A small-molecule ligand and the protein it binds are described below.
Small molecule (SMILES): CCOc1ccccc1CN1C(=O)[C@@H](O)c2cc(Br)ccc21

Sequence of chain 2.A:
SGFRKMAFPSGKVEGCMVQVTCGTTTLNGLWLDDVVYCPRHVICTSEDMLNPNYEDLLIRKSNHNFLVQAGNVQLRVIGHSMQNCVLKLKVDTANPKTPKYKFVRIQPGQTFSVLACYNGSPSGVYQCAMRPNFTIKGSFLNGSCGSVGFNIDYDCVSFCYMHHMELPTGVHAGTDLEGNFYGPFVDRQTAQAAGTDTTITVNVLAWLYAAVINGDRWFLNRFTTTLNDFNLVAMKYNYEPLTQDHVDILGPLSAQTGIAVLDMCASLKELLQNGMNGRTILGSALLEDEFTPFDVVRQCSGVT

Binding-site contacts:
Ligand atom N contacts residue CYS145 of chain 2.A at 3.4 Å (h-bond).
Ligand atom C8 contacts residue ASN142 of chain 2.A at 3.5 Å.
Ligand atom C13 contacts residue HIS41 of chain 2.A at 3.8 Å.
Ligand atom C contacts residue GLN189 of chain 2.A at 3.3 Å.
Ligand atom C5 contacts residue CYS145 of chain 2.A at 2.7 Å (hydrophobic).
Ligand atom C12 contacts residue SER144 of chain 2.A at 3.5 Å.
Ligand atom C14 contacts residue MET165 of chain 2.A at 3.7 Å (hydrophobic).
Ligand atom O contacts residue MET49 of chain 2.A at 4.0 Å.
Ligand atom C1 contacts residue GLN189 of chain 2.A at 3.1 Å.
Ligand atom C contacts residue SER46 of chain 2.A at 3.5 Å.
Ligand atom C5 contacts residue HIS41 of chain 2.A at 3.4 Å.
Ligand atom C11 contacts residue LEU141 of chain 2.A at 3.9 Å (hydrophobic).
Ligand atom C7 contacts residue ASN142 of chain 2.A at 3.9 Å.
Ligand atom C12 contacts residue CYS145 of chain 2.A at 3.1 Å (hydrophobic).
Ligand atom C10 contacts residue GLU166 of chain 2.A at 3.9 Å.
Ligand atom C12 contacts residue HIS163 of chain 2.A at 4.1 Å.
Ligand atom BR contacts residue HIS163 of chain 2.A at 3.9 Å.
Ligand atom C16 contacts residue MET49 of chain 2.A at 3.8 Å (hydrophobic).
Ligand atom C12 contacts residue LEU141 of chain 2.A at 3.6 Å (hydrophobic).
Ligand atom C8 contacts residue CYS145 of chain 2.A at 3.3 Å (hydrophobic).
Ligand atom BR contacts residue PHE140 of chain 2.A at 3.1 Å.
Ligand atom O1 contacts residue CYS145 of chain 2.A at 3.4 Å (h-bond).
Ligand atom N contacts residue ASN142 of chain 2.A at 3.6 Å (h-bond).
Ligand atom O2 contacts residue SER144 of chain 2.A at 3.4 Å (h-bond).
Ligand atom BR contacts residue GLU166 of chain 2.A at 3.7 Å.
Ligand atom C14 contacts residue MET49 of chain 2.A at 3.8 Å (hydrophobic).
Ligand atom C14 contacts residue HIS164 of chain 2.A at 3.5 Å.
Ligand atom O1 contacts residue HIS41 of chain 2.A at 2.8 Å (h-bond).
Ligand atom O2 contacts residue GLY143 of chain 2.A at 3.0 Å (h-bond).
Ligand atom C15 contacts residue MET49 of chain 2.A at 3.6 Å (hydrophobic).
Ligand atom C2 contacts residue MET49 of chain 2.A at 4.1 Å (hydrophobic).
Ligand atom BR contacts residue SER144 of chain 2.A at 3.9 Å.
Ligand atom C7 contacts residue CYS145 of chain 2.A at 2.5 Å (hydrophobic).
Ligand atom O1 contacts residue LEU27 of chain 2.A at 4.0 Å.
Ligand atom C13 contacts residue HIS164 of chain 2.A at 3.4 Å.
Ligand atom BR contacts residue LEU141 of chain 2.A at 3.8 Å.
Ligand atom C6 contacts residue CYS145 of chain 2.A at 1.9 Å (hydrophobic).
Ligand atom O2 contacts residue CYS145 of chain 2.A at 3.0 Å (h-bond).
Ligand atom C4 contacts residue ASN142 of chain 2.A at 4.0 Å.
Ligand atom C9 contacts residue ASN142 of chain 2.A at 3.8 Å.